This protein binds this small molecule.
Small molecule (SMILES): CC(=O)N[C@H]1[C@H](O[C@H]2[C@H](O)[C@@H](NC(C)=O)CO[C@@H]2CO)O[C@H](CO)[C@@H](O)[C@@H]1O

Sequence of chain 29.E:
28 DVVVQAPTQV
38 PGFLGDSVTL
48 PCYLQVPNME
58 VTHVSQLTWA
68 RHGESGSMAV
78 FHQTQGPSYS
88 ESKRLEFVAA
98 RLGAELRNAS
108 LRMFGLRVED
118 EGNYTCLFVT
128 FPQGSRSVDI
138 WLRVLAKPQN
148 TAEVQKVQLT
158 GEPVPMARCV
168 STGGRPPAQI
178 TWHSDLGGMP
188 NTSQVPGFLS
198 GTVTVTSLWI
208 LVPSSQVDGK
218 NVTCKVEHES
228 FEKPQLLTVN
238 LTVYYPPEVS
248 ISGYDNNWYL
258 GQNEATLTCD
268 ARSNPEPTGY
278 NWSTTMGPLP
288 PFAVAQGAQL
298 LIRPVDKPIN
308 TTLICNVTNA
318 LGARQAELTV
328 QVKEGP

Binding-site contacts:
Ligand atom O5 contacts residue ASN188 of chain 29.E at 2.3 Å (h-bond).
Ligand atom C4 contacts residue ASN188 of chain 29.E at 4.2 Å.
Ligand atom O6 contacts residue ASN188 of chain 29.E at 4.5 Å.
Ligand atom O7 contacts residue ASN188 of chain 29.E at 4.2 Å.
Ligand atom C7 contacts residue ASN188 of chain 29.E at 3.9 Å.
Ligand atom C3 contacts residue ASN188 of chain 29.E at 3.9 Å.
Ligand atom C5 contacts residue ASN188 of chain 29.E at 3.6 Å.
Ligand atom N2 contacts residue ASN188 of chain 29.E at 3.1 Å (h-bond).
Ligand atom C1 contacts residue ASN188 of chain 29.E at 1.4 Å.
Ligand atom C2 contacts residue ASN188 of chain 29.E at 2.6 Å.